Binding-site contacts:
Ligand atom C2 contacts residue DT3 of chain 1.G at 3.3 Å.
Ligand atom O6 contacts residue DC8 of chain 1.G at 3.2 Å (h-bond).
Ligand atom N4 contacts residue DC8 of chain 1.G at 3.4 Å (h-bond).
Ligand atom N1 contacts residue DT6 of chain 1.G at 2.9 Å (h-bond).
Ligand atom N3 contacts residue DG4 of chain 1.G at 3.2 Å (h-bond).
Ligand atom N2 contacts residue DG9 of chain 1.G at 3.3 Å.
Ligand atom N2 contacts residue DT3 of chain 1.G at 3.3 Å (h-bond).
Ligand atom O2 contacts residue DG4 of chain 1.G at 2.9 Å (h-bond).
Ligand atom N6 contacts residue DT7 of chain 1.G at 3.1 Å (h-bond).
Ligand atom C2 contacts residue DT7 of chain 1.G at 3.2 Å.
Ligand atom N7 contacts residue ARG46 of chain 1.B at 3.3 Å (salt-bridge).
Ligand atom N4 contacts residue DG9 of chain 1.G at 3.2 Å (h-bond).
Ligand atom N6 contacts residue 6MA5 of chain 1.G at 2.9 Å (h-bond).
Ligand atom N6 contacts residue DT6 of chain 1.G at 3.3 Å (h-bond).
Ligand atom N7 contacts residue ASN38 of chain 1.B at 3.0 Å (h-bond).
Ligand atom N1 contacts residue DT7 of chain 1.G at 2.9 Å (h-bond).
Ligand atom O2 contacts residue 6MA5 of chain 1.G at 3.4 Å.
Ligand atom N2 contacts residue DC2 of chain 1.G at 3.1 Å.
Ligand atom N2 contacts residue DC8 of chain 1.G at 2.4 Å (h-bond).
Ligand atom O6 contacts residue DC2 of chain 1.G at 3.3 Å (h-bond).
Ligand atom C2 contacts residue DC8 of chain 1.G at 3.4 Å.
Ligand atom N4 contacts residue DG4 of chain 1.G at 3.4 Å (h-bond).
Ligand atom N1 contacts residue DT3 of chain 1.G at 3.0 Å (h-bond).
Ligand atom N7 contacts residue ASN38 of chain 1.B at 3.4 Å.
Ligand atom N6 contacts residue DT6 of chain 1.G at 3.0 Å (h-bond).
Ligand atom OP2 contacts residue ARG46 of chain 1.B at 3.0 Å (salt-bridge).
Ligand atom N3 contacts residue 6MA5 of chain 1.G at 3.0 Å (h-bond).
Ligand atom N1 contacts residue DC2 of chain 1.G at 3.0 Å.
Ligand atom OP1 contacts residue THR36 of chain 1.B at 2.8 Å (h-bond).
Ligand atom N3 contacts residue DG9 of chain 1.G at 3.0 Å (h-bond).
Ligand atom OP2 contacts residue THR36 of chain 1.B at 3.0 Å (h-bond).
Ligand atom O4 contacts residue 6MA5 of chain 1.G at 3.2 Å (h-bond).
Ligand atom OP2 contacts residue LYS43 of chain 1.B at 2.6 Å (salt-bridge).
Ligand atom OP2 contacts residue ALA39 of chain 1.B at 3.4 Å.
Ligand atom O6 contacts residue DT7 of chain 1.G at 3.1 Å (h-bond).
Ligand atom OP2 contacts residue TRP7 of chain 1.B at 3.2 Å (h-bond).
Ligand atom N6 contacts residue ASN38 of chain 1.B at 3.2 Å (h-bond).
Ligand atom O2 contacts residue DG9 of chain 1.G at 2.7 Å (h-bond).
Ligand atom N1 contacts residue DC8 of chain 1.G at 2.8 Å (h-bond).
Ligand atom C2 contacts residue DC8 of chain 1.G at 3.3 Å.

This small molecule binds to this protein.
Small molecule (SMILES): CNc1ncnc2c1ncn2[C@H]1C[C@H](O[P](=O)(O)OC[C@H]2O[C@@H](n3cnc4c(N)ncnc43)C[C@@H]2O[P](=O)(O)OC[C@H]2O[C@@H](n3cc(C)c(=O)[nH]c3=O)C[C@@H]2O[P](=O)(O)OC[C@H]2O[C@@H](n3ccc(N)nc3=O)C[C@@H]2O[P](=O)(O)OC[C@H]2O[C@@H](n3cnc4c(N)ncnc43)C[C@@H]2O[P](=O)(O)OC[C@H]2O[C@@H](n3cnc4c(=O)nc(N)[nH]c43)C[C@@H]2O)[C@@H](CO[P](=O)(O)O[C@H]2C[C@H](n3cnc4c(=O)nc(N)[nH]c43)O[C@@H]2CO[P](=O)(O)O[C@H]2C[C@H](n3ccc(N)nc3=O)O[C@@H]2CO[P](=O)(O)O[C@H]2C[C@H](n3ccc(N)nc3=O)O[C@@H]2CO)O1

Sequence of chain 1.B:
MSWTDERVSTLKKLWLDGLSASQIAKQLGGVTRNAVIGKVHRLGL